Binding-site contacts:
Ligand atom C15 contacts residue MET269 of chain 1.A at 3.6 Å (hydrophobic).
Ligand atom C5 contacts residue PHE285 of chain 1.A at 3.5 Å (hydrophobic).
Ligand atom C2 contacts residue ILE248 of chain 1.A at 3.6 Å (hydrophobic).
Ligand atom C17 contacts residue GLN282 of chain 1.A at 3.6 Å.
Ligand atom C8 contacts residue LEU231 of chain 1.A at 3.7 Å (hydrophobic).
Ligand atom N2 contacts residue GLN282 of chain 1.A at 3.1 Å (h-bond).
Ligand atom C1 contacts residue LEU231 of chain 1.A at 4.0 Å (hydrophobic).
Ligand atom C14 contacts residue PHE285 of chain 1.A at 3.9 Å (hydrophobic).
Ligand atom C17 contacts residue TYR249 of chain 1.A at 3.6 Å (hydrophobic).
Ligand atom CL1 contacts residue PHE252 of chain 1.A at 3.5 Å.
Ligand atom C4 contacts residue GLN282 of chain 1.A at 4.0 Å.
Ligand atom C1 contacts residue ILE248 of chain 1.A at 3.5 Å (hydrophobic).
Ligand atom C4 contacts residue PHE285 of chain 1.A at 3.5 Å (hydrophobic).
Ligand atom C16 contacts residue PHE285 of chain 1.A at 3.4 Å (hydrophobic).
Ligand atom O2 contacts residue PHE252 of chain 1.A at 4.0 Å.
Ligand atom C14 contacts residue PHE252 of chain 1.A at 3.6 Å (hydrophobic).
Ligand atom C16 contacts residue GLN282 of chain 1.A at 3.9 Å.
Ligand atom N2 contacts residue PHE285 of chain 1.A at 3.6 Å.
Ligand atom N4 contacts residue LEU231 of chain 1.A at 3.8 Å.
Ligand atom N1 contacts residue GLN282 of chain 1.A at 3.9 Å.
Ligand atom C15 contacts residue PHE252 of chain 1.A at 3.9 Å (hydrophobic).
Ligand atom C13 contacts residue PHE252 of chain 1.A at 3.8 Å (hydrophobic).
Ligand atom O1 contacts residue TYR249 of chain 1.A at 3.6 Å.
Ligand atom C15 contacts residue PHE285 of chain 1.A at 3.8 Å (hydrophobic).
Ligand atom C18 contacts residue MET269 of chain 1.A at 3.7 Å (hydrophobic).
Ligand atom C13 contacts residue PHE285 of chain 1.A at 3.7 Å (hydrophobic).
Ligand atom O1 contacts residue PHE285 of chain 1.A at 3.7 Å.
Ligand atom C11 contacts residue HIS81 of chain 1.A at 3.7 Å.
Ligand atom C1 contacts residue TYR80 of chain 1.A at 3.8 Å (hydrophobic).
Ligand atom N4 contacts residue TYR80 of chain 1.A at 3.8 Å.
Ligand atom CL1 contacts residue HIS81 of chain 1.A at 3.9 Å.
Ligand atom C17 contacts residue PHE285 of chain 1.A at 3.7 Å (hydrophobic).
Ligand atom N3 contacts residue PHE285 of chain 1.A at 3.6 Å.
Ligand atom C1 contacts residue SER233 of chain 1.A at 3.2 Å.
Ligand atom C9 contacts residue ASP230 of chain 1.A at 3.7 Å.
Ligand atom O1 contacts residue GLN282 of chain 1.A at 2.9 Å (h-bond).
Ligand atom C17 contacts residue GLY281 of chain 1.A at 3.7 Å.
Ligand atom N1 contacts residue PHE285 of chain 1.A at 3.6 Å.
Ligand atom C3 contacts residue ILE248 of chain 1.A at 3.8 Å (hydrophobic).
Ligand atom C3 contacts residue PHE285 of chain 1.A at 3.8 Å (hydrophobic).

Sequence of chain 1.A:
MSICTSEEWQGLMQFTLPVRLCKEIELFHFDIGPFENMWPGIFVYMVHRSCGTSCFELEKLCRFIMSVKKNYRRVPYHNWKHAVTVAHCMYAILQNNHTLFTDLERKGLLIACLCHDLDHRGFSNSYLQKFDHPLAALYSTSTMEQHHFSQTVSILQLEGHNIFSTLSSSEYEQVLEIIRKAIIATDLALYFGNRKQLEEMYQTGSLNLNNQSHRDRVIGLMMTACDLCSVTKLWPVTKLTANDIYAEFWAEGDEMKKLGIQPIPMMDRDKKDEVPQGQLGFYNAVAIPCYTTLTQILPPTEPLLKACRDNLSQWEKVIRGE

The small molecule below binds the protein below.
Small molecule (SMILES): COc1cc(OC)c2nnc3c(C)nc(-c4ccccc4Cl)n3c2c1